Sequence of chain 2.D:
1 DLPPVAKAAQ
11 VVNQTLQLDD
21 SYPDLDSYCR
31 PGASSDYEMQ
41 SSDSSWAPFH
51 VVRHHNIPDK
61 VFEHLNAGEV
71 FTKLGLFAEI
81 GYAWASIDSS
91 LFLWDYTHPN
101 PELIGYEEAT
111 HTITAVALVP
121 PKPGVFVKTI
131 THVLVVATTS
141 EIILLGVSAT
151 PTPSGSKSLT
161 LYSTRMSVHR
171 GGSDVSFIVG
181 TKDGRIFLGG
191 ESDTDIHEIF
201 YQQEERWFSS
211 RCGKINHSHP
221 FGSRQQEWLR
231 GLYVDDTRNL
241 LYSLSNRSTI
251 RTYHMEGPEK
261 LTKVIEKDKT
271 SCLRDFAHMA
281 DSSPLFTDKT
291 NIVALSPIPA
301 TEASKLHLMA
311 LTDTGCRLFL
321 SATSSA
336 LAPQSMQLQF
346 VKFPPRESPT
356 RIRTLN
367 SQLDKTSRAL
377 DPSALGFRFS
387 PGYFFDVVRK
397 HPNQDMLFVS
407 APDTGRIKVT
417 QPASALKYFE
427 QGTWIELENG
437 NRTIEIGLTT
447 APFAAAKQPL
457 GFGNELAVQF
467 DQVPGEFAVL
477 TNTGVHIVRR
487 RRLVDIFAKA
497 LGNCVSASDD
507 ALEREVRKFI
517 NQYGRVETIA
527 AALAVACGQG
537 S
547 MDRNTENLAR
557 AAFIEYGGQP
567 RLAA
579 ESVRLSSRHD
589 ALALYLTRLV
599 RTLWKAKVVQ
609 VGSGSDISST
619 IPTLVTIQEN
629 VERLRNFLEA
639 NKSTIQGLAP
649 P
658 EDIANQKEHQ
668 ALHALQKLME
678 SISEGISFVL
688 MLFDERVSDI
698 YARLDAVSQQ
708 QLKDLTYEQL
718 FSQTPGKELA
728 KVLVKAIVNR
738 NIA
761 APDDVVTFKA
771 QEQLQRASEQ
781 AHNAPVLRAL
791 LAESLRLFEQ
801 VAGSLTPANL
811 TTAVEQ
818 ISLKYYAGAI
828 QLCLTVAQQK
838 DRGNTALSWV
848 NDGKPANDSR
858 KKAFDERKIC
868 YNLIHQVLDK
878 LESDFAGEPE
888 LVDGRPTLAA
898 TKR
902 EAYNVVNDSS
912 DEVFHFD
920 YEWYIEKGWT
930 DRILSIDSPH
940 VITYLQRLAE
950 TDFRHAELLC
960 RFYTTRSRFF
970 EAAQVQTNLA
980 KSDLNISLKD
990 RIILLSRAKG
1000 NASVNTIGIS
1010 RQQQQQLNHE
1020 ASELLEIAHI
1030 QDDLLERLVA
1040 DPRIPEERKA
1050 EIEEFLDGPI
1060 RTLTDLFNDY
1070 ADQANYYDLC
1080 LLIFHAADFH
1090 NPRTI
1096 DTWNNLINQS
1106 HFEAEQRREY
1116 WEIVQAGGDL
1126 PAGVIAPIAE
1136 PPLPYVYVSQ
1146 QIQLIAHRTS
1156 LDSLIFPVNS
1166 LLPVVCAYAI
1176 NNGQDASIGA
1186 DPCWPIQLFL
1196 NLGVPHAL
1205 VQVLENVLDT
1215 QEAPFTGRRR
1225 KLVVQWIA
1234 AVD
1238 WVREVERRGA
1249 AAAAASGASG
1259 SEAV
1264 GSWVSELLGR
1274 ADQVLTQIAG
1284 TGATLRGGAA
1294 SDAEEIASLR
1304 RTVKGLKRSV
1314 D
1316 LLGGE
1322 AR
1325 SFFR

The small molecule below binds the protein below.
Small molecule (SMILES): CSCC[C@H](NC(=O)[C@@H]1CCCN1C(=O)[C@H](CC(C)C)NC(=O)[C@H](CC(C)C)NC(=O)[C@H](CCCCN)NC(=O)[C@H](C)NC(=O)[C@H](CCCCN)NC(=O)[C@@H](N)CCCN=C(N)N)C(=O)N[C@@H](CCC(=O)O)C(=O)N[C@@H](CCC(=O)O)C(=O)N[C@@H](C)C(=O)N[C@@H](CC(C)C)C(=O)N[C@@H](CC(C)C)C(=O)N1CCC[C@H]1C=O

Binding-site contacts:
Ligand atom CE contacts residue ARG165 of chain 2.D at 2.8 Å.
Ligand atom C contacts residue ILE130 of chain 2.D at 3.7 Å (hydrophobic).
Ligand atom CB contacts residue TYR162 of chain 2.D at 2.6 Å (hydrophobic).
Ligand atom C contacts residue VAL127 of chain 2.D at 3.0 Å (hydrophobic).
Ligand atom C contacts residue TYR162 of chain 2.D at 3.5 Å (hydrophobic).
Ligand atom O contacts residue GLN203 of chain 2.D at 1.3 Å (h-bond).
Ligand atom CA contacts residue VAL125 of chain 2.D at 3.1 Å (hydrophobic).
Ligand atom N contacts residue GLY105 of chain 2.D at 3.1 Å (h-bond).
Ligand atom CG contacts residue PHE126 of chain 2.D at 3.7 Å (hydrophobic).
Ligand atom N contacts residue GLN203 of chain 2.D at 2.9 Å (h-bond).
Ligand atom CD1 contacts residue GLN203 of chain 2.D at 3.4 Å.
Ligand atom C contacts residue GLN203 of chain 2.D at 2.3 Å.
Ligand atom SD contacts residue ARG165 of chain 2.D at 2.3 Å (salt-bridge).
Ligand atom O contacts residue LEU103 of chain 2.D at 3.6 Å.
Ligand atom CD2 contacts residue PHE126 of chain 2.D at 3.3 Å (hydrophobic).
Ligand atom CA contacts residue ILE130 of chain 2.D at 3.2 Å (hydrophobic).
Ligand atom CD1 contacts residue TYR162 of chain 2.D at 2.8 Å (hydrophobic).
Ligand atom O contacts residue TYR162 of chain 2.D at 3.4 Å.
Ligand atom N contacts residue VAL125 of chain 2.D at 3.5 Å (h-bond).
Ligand atom O contacts residue ILE130 of chain 2.D at 3.5 Å.
Ligand atom N contacts residue GLN203 of chain 2.D at 3.7 Å.
Ligand atom CA contacts residue LEU161 of chain 2.D at 3.2 Å (hydrophobic).
Ligand atom O contacts residue VAL127 of chain 2.D at 2.2 Å.
Ligand atom O contacts residue PHE126 of chain 2.D at 2.8 Å.
Ligand atom CA contacts residue VAL127 of chain 2.D at 3.6 Å (hydrophobic).
Ligand atom O contacts residue SER163 of chain 2.D at 3.6 Å (h-bond).
Ligand atom CB contacts residue GLY105 of chain 2.D at 3.2 Å.
Ligand atom CA contacts residue TYR162 of chain 2.D at 3.5 Å (hydrophobic).
Ligand atom CB contacts residue ILE130 of chain 2.D at 3.4 Å (hydrophobic).
Ligand atom CB contacts residue VAL125 of chain 2.D at 2.6 Å (hydrophobic).
Ligand atom O contacts residue VAL127 of chain 2.D at 1.8 Å (h-bond).
Ligand atom N contacts residue LEU161 of chain 2.D at 3.3 Å (h-bond).
Ligand atom CD contacts residue GLN203 of chain 2.D at 2.8 Å.
Ligand atom CD2 contacts residue LEU161 of chain 2.D at 3.4 Å (hydrophobic).
Ligand atom C contacts residue VAL127 of chain 2.D at 3.5 Å (hydrophobic).
Ligand atom CB contacts residue ILE104 of chain 2.D at 3.5 Å (hydrophobic).
Ligand atom CG contacts residue TYR162 of chain 2.D at 3.1 Å (hydrophobic).
Ligand atom CA contacts residue PHE126 of chain 2.D at 3.2 Å (hydrophobic).
Ligand atom CA contacts residue GLN203 of chain 2.D at 3.5 Å.
Ligand atom O contacts residue LEU161 of chain 2.D at 3.3 Å (h-bond).